Sequence of chain 1.H:
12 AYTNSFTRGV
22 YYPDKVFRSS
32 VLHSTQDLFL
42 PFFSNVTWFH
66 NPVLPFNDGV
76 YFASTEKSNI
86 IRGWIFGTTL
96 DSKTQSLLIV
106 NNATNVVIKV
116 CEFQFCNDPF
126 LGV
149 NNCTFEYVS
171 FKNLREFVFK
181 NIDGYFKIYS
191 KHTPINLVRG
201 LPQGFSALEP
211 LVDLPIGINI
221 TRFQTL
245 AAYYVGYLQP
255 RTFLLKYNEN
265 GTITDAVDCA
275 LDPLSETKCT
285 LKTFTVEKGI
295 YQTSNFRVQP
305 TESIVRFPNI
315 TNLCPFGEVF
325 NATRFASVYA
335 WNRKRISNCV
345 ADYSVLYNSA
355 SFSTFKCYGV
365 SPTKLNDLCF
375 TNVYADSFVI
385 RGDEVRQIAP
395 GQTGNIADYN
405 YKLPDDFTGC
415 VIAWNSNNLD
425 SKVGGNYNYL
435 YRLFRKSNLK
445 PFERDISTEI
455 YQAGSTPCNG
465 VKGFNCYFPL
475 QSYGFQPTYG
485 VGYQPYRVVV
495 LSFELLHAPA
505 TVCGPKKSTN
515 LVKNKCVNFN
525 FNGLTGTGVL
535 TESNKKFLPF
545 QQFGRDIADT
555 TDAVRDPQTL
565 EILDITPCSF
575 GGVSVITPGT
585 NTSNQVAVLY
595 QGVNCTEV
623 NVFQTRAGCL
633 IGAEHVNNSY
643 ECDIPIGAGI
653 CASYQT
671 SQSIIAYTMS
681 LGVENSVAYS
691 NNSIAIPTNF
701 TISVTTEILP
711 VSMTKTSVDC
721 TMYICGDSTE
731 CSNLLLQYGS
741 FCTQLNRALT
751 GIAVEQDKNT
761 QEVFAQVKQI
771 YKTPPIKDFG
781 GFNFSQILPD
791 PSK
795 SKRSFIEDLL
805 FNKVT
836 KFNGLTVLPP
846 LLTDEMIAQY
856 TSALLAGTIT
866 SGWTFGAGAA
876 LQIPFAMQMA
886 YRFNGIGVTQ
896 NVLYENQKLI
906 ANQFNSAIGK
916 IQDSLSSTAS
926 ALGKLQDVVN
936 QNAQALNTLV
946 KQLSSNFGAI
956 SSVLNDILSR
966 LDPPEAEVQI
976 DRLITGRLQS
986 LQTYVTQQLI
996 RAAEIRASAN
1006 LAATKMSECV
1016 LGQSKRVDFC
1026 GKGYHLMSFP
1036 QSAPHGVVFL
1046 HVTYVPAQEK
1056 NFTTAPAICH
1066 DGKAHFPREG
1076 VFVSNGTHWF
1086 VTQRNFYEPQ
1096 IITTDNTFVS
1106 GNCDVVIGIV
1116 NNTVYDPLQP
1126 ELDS

This small molecule binds to this protein.
Small molecule (SMILES): CC(=O)N[C@@H]1[C@@H](O)[C@H](O)[C@@H](CO)O[C@H]1O

Binding-site contacts:
Ligand atom C8 contacts residue ASN639 of chain 1.H at 3.9 Å.
Ligand atom C7 contacts residue ASN639 of chain 1.H at 3.2 Å.
Ligand atom N2 contacts residue ASN639 of chain 1.H at 2.9 Å (h-bond).
Ligand atom C8 contacts residue VAL638 of chain 1.H at 3.9 Å (hydrophobic).
Ligand atom O7 contacts residue ASN639 of chain 1.H at 3.2 Å (h-bond).
Ligand atom C8 contacts residue HIS637 of chain 1.H at 3.6 Å.
Ligand atom C3 contacts residue ASN639 of chain 1.H at 3.8 Å.
Ligand atom C5 contacts residue ASN639 of chain 1.H at 3.7 Å.
Ligand atom O5 contacts residue ASN639 of chain 1.H at 2.4 Å (h-bond).
Ligand atom C4 contacts residue ASN639 of chain 1.H at 4.2 Å.
Ligand atom C2 contacts residue ASN639 of chain 1.H at 2.5 Å.
Ligand atom C1 contacts residue ASN639 of chain 1.H at 1.4 Å.